Binding-site contacts:
Ligand atom C6 contacts residue ASN218 of chain 1.G at 4.5 Å.
Ligand atom C8 contacts residue VAL55 of chain 1.G at 4.0 Å (hydrophobic).
Ligand atom N2 contacts residue ASN218 of chain 1.G at 2.8 Å (h-bond).
Ligand atom C3 contacts residue ASN218 of chain 1.G at 3.7 Å.
Ligand atom C4 contacts residue ASN218 of chain 1.G at 4.2 Å.
Ligand atom C7 contacts residue VAL55 of chain 1.G at 4.5 Å (hydrophobic).
Ligand atom O6 contacts residue ASN206 of chain 1.G at 3.8 Å.
Ligand atom O5 contacts residue ASN206 of chain 1.G at 3.8 Å.
Ligand atom O5 contacts residue ASN218 of chain 1.G at 2.4 Å (h-bond).
Ligand atom C6 contacts residue VAL55 of chain 1.G at 4.3 Å (hydrophobic).
Ligand atom C5 contacts residue VAL55 of chain 1.G at 4.0 Å (hydrophobic).
Ligand atom C6 contacts residue ASN206 of chain 1.G at 3.8 Å.
Ligand atom O7 contacts residue ASN218 of chain 1.G at 3.5 Å.
Ligand atom C2 contacts residue ASN218 of chain 1.G at 2.4 Å.
Ligand atom C5 contacts residue ASN218 of chain 1.G at 3.7 Å.
Ligand atom C8 contacts residue GLU53 of chain 1.G at 3.5 Å.
Ligand atom O6 contacts residue ASN218 of chain 1.G at 4.4 Å.
Ligand atom C1 contacts residue ASN218 of chain 1.G at 1.5 Å.
Ligand atom C8 contacts residue ASN218 of chain 1.G at 4.4 Å.
Ligand atom C7 contacts residue ASN218 of chain 1.G at 3.4 Å.

Sequence of chain 1.G:
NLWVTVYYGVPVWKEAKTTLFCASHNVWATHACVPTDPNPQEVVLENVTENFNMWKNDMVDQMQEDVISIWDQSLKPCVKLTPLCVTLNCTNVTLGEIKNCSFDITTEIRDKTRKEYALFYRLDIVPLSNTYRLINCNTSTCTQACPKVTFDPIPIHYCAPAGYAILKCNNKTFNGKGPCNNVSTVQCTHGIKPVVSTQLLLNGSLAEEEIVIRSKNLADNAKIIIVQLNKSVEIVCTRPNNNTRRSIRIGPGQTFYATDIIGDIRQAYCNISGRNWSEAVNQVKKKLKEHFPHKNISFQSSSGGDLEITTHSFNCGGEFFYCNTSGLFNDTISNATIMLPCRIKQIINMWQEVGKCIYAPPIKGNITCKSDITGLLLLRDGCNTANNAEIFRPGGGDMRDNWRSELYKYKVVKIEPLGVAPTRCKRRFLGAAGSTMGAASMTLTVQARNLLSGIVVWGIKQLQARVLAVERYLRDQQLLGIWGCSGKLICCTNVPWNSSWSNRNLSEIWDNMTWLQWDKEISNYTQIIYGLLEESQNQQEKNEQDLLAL

A protein and the small-molecule ligand that binds it are described below.
Small molecule (SMILES): CC(=O)N[C@H]1[C@H](O[C@H]2[C@H](O)[C@@H](NC(C)=O)CO[C@@H]2CO)O[C@H](CO)[C@@H](O[C@@H]2O[C@H](CO)[C@@H](O)[C@H](O)[C@@H]2O)[C@@H]1O